Binding-site contacts:
Ligand atom N10 contacts residue ILE50 of chain 1.B at 3.7 Å.
Ligand atom NA4 contacts residue ILE5 of chain 1.B at 2.9 Å (h-bond).
Ligand atom O1 contacts residue PHE31 of chain 1.B at 3.4 Å.
Ligand atom CT contacts residue ARG57 of chain 1.B at 3.3 Å.
Ligand atom N3 contacts residue PHE31 of chain 1.B at 3.6 Å.
Ligand atom C16 contacts residue LEU28 of chain 1.B at 3.9 Å (hydrophobic).
Ligand atom N3 contacts residue ILE5 of chain 1.B at 3.7 Å.
Ligand atom N1 contacts residue ASP27 of chain 1.B at 2.6 Å (salt-bridge).
Ligand atom O1 contacts residue LEU54 of chain 1.B at 3.9 Å.
Ligand atom C2 contacts residue ASP27 of chain 1.B at 3.4 Å.
Ligand atom NA4 contacts residue PHE31 of chain 1.B at 3.7 Å.
Ligand atom NA4 contacts residue TYR100 of chain 1.B at 3.5 Å (h-bond).
Ligand atom N3 contacts residue ALA7 of chain 1.B at 3.7 Å.
Ligand atom CG contacts residue LEU28 of chain 1.B at 3.8 Å (hydrophobic).
Ligand atom C8A contacts residue ASP27 of chain 1.B at 3.6 Å.
Ligand atom N1 contacts residue ALA7 of chain 1.B at 3.8 Å.
Ligand atom C14 contacts residue ILE50 of chain 1.B at 3.7 Å (hydrophobic).
Ligand atom C2 contacts residue PHE31 of chain 1.B at 3.9 Å (hydrophobic).
Ligand atom NA2 contacts residue ALA6 of chain 1.B at 3.7 Å.
Ligand atom C2 contacts residue ALA6 of chain 1.B at 3.8 Å (hydrophobic).
Ligand atom N8 contacts residue LEU28 of chain 1.B at 3.8 Å.
Ligand atom N3 contacts residue ALA6 of chain 1.B at 3.5 Å.
Ligand atom NA2 contacts residue ASP27 of chain 1.B at 2.8 Å (salt-bridge).
Ligand atom O2 contacts residue ARG57 of chain 1.B at 2.6 Å (salt-bridge).
Ligand atom NA2 contacts residue ALA7 of chain 1.B at 3.9 Å.
Ligand atom O2 contacts residue LYS32 of chain 1.B at 3.6 Å.
Ligand atom C2 contacts residue ALA7 of chain 1.B at 3.8 Å (hydrophobic).
Ligand atom C4A contacts residue PHE31 of chain 1.B at 3.8 Å (hydrophobic).
Ligand atom C4 contacts residue ILE5 of chain 1.B at 3.7 Å (hydrophobic).
Ligand atom CA contacts residue ARG52 of chain 1.B at 3.8 Å.
Ligand atom NA2 contacts residue THR113 of chain 1.B at 3.6 Å (h-bond).
Ligand atom NA4 contacts residue ILE94 of chain 1.B at 3.0 Å (h-bond).
Ligand atom C16 contacts residue PHE31 of chain 1.B at 3.8 Å (hydrophobic).
Ligand atom NA4 contacts residue ALA6 of chain 1.B at 3.9 Å.
Ligand atom O1 contacts residue LYS32 of chain 1.B at 3.8 Å.
Ligand atom O1 contacts residue ARG57 of chain 1.B at 2.8 Å (salt-bridge).
Ligand atom C4 contacts residue PHE31 of chain 1.B at 3.6 Å (hydrophobic).
Ligand atom C contacts residue ARG52 of chain 1.B at 3.7 Å.
Ligand atom N8 contacts residue ASP27 of chain 1.B at 3.6 Å (salt-bridge).
Ligand atom O contacts residue ARG52 of chain 1.B at 2.8 Å (salt-bridge).

The protein below binds the small molecule below.
Small molecule (SMILES): CN(Cc1cnc2nc(N)nc(N)c2n1)c1ccc(C(=O)N[C@@H](CCC(=O)O)C(=O)O)cc1

Sequence of chain 1.B:
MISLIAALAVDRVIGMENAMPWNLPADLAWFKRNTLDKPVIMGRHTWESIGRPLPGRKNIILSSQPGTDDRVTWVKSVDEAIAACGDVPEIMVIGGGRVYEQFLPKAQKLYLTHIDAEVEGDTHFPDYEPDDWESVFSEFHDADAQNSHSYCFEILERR